This protein binds this small molecule.
Small molecule (SMILES): CC(=O)N[C@@H]1[C@@H](O)[C@H](O)[C@@H](CO)O[C@H]1O

Sequence of chain 1.I:
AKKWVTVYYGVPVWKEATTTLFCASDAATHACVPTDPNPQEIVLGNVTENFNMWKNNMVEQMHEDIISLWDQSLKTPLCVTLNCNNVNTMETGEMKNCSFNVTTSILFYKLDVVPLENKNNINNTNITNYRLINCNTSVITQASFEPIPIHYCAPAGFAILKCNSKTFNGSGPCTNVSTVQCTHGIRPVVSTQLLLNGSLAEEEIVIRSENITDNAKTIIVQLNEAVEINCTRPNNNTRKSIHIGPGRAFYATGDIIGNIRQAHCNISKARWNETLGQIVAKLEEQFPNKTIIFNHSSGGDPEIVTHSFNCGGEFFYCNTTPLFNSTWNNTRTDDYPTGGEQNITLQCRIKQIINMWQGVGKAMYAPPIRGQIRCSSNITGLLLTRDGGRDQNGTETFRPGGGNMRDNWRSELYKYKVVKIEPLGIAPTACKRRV

Binding-site contacts:
Ligand atom C6 contacts residue THR319 of chain 1.I at 3.9 Å.
Ligand atom C4 contacts residue ASN317 of chain 1.I at 4.2 Å.
Ligand atom C3 contacts residue ASN317 of chain 1.I at 3.8 Å.
Ligand atom O5 contacts residue ILE338 of chain 1.I at 3.4 Å.
Ligand atom C1 contacts residue ASN317 of chain 1.I at 1.4 Å.
Ligand atom N2 contacts residue ASN317 of chain 1.I at 2.9 Å (h-bond).
Ligand atom O7 contacts residue ASN317 of chain 1.I at 4.2 Å.
Ligand atom C7 contacts residue ASN317 of chain 1.I at 3.8 Å.
Ligand atom O6 contacts residue THR319 of chain 1.I at 3.6 Å.
Ligand atom O6 contacts residue ILE338 of chain 1.I at 3.6 Å.
Ligand atom C2 contacts residue ASN317 of chain 1.I at 2.4 Å.
Ligand atom O6 contacts residue ASP336 of chain 1.I at 3.7 Å.
Ligand atom O5 contacts residue ASN317 of chain 1.I at 2.4 Å (h-bond).
Ligand atom C5 contacts residue ASN317 of chain 1.I at 3.7 Å.
Ligand atom C1 contacts residue ILE338 of chain 1.I at 4.0 Å (hydrophobic).